This small molecule binds to this protein.
Small molecule (SMILES): OC[C@H]1O[C@H](O)[C@H](O)[C@@H](O)[C@@H]1O

Binding-site contacts:
Ligand atom C3 contacts residue GLY31 of chain 2.A at 3.9 Å.
Ligand atom O6 contacts residue GLY31 of chain 2.A at 2.8 Å (h-bond).
Ligand atom O6 contacts residue THR30 of chain 2.A at 3.6 Å.
Ligand atom O6 contacts residue ILE33 of chain 2.A at 3.8 Å.
Ligand atom O6 contacts residue ILE32 of chain 2.A at 4.3 Å.
Ligand atom O2 contacts residue ILE33 of chain 2.A at 4.1 Å.
Ligand atom O2 contacts residue SER34 of chain 2.A at 3.5 Å (h-bond).
Ligand atom O3 contacts residue GLY31 of chain 2.A at 3.8 Å.
Ligand atom C3 contacts residue ILE32 of chain 2.A at 4.0 Å (hydrophobic).
Ligand atom C1 contacts residue SER34 of chain 2.A at 4.2 Å.
Ligand atom C5 contacts residue ILE32 of chain 2.A at 4.2 Å (hydrophobic).
Ligand atom O4 contacts residue GLY31 of chain 2.A at 3.5 Å.
Ligand atom O5 contacts residue ILE33 of chain 2.A at 3.6 Å.
Ligand atom C6 contacts residue GLY31 of chain 2.A at 3.6 Å.
Ligand atom C5 contacts residue GLY31 of chain 2.A at 3.8 Å.
Ligand atom C4 contacts residue GLY31 of chain 2.A at 4.1 Å.
Ligand atom O2 contacts residue ILE32 of chain 2.A at 3.8 Å.
Ligand atom C1 contacts residue ILE33 of chain 2.A at 4.5 Å (hydrophobic).
Ligand atom C5 contacts residue ILE33 of chain 2.A at 4.4 Å (hydrophobic).
Ligand atom O6 contacts residue TYR29 of chain 2.A at 4.2 Å.
Ligand atom O5 contacts residue SER34 of chain 2.A at 3.6 Å (h-bond).
Ligand atom C2 contacts residue ILE32 of chain 2.A at 4.5 Å (hydrophobic).

Sequence of chain 2.A:
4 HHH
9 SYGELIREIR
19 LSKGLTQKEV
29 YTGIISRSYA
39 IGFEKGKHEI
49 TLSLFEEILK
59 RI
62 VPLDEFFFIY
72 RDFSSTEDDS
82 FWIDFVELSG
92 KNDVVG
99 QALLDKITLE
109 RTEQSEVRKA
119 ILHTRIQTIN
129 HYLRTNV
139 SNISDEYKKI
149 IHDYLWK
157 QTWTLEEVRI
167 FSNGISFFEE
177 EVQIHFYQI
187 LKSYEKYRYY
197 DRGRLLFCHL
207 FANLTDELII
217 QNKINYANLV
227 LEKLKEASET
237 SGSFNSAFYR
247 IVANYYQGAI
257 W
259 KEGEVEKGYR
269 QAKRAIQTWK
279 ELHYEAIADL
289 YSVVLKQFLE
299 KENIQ